A small-molecule ligand and the protein it binds are described below.
Small molecule (SMILES): COc1cc(Br)c(C(=O)N[C@@H](Cc2cccc(Oc3ccccc3)c2)[C@@H](O)CN(CCc2ccc(Cl)cc2Cl)C(=O)CCN2C(=O)c3ccccc3C2=O)cc1OC

Sequence of chain 1.B:
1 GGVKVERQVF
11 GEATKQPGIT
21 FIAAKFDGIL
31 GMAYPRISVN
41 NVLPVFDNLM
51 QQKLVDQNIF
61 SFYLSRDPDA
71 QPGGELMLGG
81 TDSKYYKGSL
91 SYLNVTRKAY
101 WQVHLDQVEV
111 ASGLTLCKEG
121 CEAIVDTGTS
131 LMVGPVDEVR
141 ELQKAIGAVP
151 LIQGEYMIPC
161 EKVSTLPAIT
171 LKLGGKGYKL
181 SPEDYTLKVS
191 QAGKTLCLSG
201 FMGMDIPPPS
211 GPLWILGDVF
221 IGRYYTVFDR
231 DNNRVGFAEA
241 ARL

Sequence of chain 1.A:
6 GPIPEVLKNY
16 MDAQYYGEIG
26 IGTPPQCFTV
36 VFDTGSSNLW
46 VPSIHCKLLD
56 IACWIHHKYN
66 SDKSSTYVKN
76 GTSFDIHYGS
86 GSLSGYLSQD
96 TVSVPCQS

Binding-site contacts:
Ligand atom C20 contacts residue ASP38 of chain 1.A at 3.4 Å.
Ligand atom C47 contacts residue HIS82 of chain 1.A at 3.4 Å.
Ligand atom C40 contacts residue TYR100 of chain 1.B at 3.2 Å (hydrophobic).
Ligand atom O45 contacts residue GLY84 of chain 1.A at 2.8 Å (h-bond).
Ligand atom O31 contacts residue ASP38 of chain 1.A at 2.6 Å (salt-bridge).
Ligand atom O31 contacts residue ASP126 of chain 1.B at 2.7 Å (salt-bridge).
Ligand atom C40 contacts residue SER210 of chain 1.B at 3.6 Å.
Ligand atom C41 contacts residue TYR100 of chain 1.B at 3.3 Å (hydrophobic).
Ligand atom C56 contacts residue ILE37 of chain 1.B at 3.2 Å (hydrophobic).
Ligand atom C32 contacts residue TYR83 of chain 1.A at 3.6 Å (hydrophobic).
Ligand atom C34 contacts residue ASP126 of chain 1.B at 3.4 Å.
Ligand atom C20 contacts residue GLY128 of chain 1.B at 3.5 Å.
Ligand atom C14 contacts residue SER130 of chain 1.B at 3.6 Å.
Ligand atom O11 contacts residue SER130 of chain 1.B at 3.1 Å (h-bond).
Ligand atom BR contacts residue GOL1 of chain 1.F at 3.5 Å.
Ligand atom C52 contacts residue TYR100 of chain 1.B at 3.2 Å (hydrophobic).
Ligand atom C34 contacts residue GLY40 of chain 1.A at 3.2 Å.
Ligand atom C12 contacts residue SER130 of chain 1.B at 3.6 Å.
Ligand atom C18 contacts residue THR20 of chain 1.B at 3.5 Å.
Ligand atom C22 contacts residue ASP126 of chain 1.B at 3.5 Å.
Ligand atom N1 contacts residue THR129 of chain 1.B at 3.3 Å (h-bond).
Ligand atom C16 contacts residue GLY128 of chain 1.B at 3.4 Å.
Ligand atom C28 contacts residue THR20 of chain 1.B at 3.4 Å.
Ligand atom C30 contacts residue ASP126 of chain 1.B at 3.2 Å.
Ligand atom O23 contacts residue PHE26 of chain 1.B at 3.5 Å.
Ligand atom C25 contacts residue SER85 of chain 1.A at 3.6 Å.
Ligand atom N48 contacts residue TYR100 of chain 1.B at 3.6 Å (h-bond).
Ligand atom C2 contacts residue SER85 of chain 1.A at 3.5 Å.
Ligand atom N1 contacts residue GLY128 of chain 1.B at 2.9 Å (h-bond).
Ligand atom O45 contacts residue TYR83 of chain 1.A at 3.1 Å.
Ligand atom C51 contacts residue TYR100 of chain 1.B at 3.5 Å (hydrophobic).
Ligand atom O4 contacts residue SER85 of chain 1.A at 2.6 Å (h-bond).
Ligand atom C14 contacts residue ALA18 of chain 1.A at 3.3 Å (hydrophobic).
Ligand atom O13 contacts residue SER130 of chain 1.B at 3.1 Å (h-bond).
Ligand atom C49 contacts residue TYR100 of chain 1.B at 3.3 Å (hydrophobic).
Ligand atom C18 contacts residue SER85 of chain 1.A at 3.6 Å.
Ligand atom C3 contacts residue THR129 of chain 1.B at 3.6 Å.
Ligand atom C21 contacts residue GLY128 of chain 1.B at 3.6 Å.
Ligand atom C9 contacts residue GLY128 of chain 1.B at 3.3 Å.
Ligand atom C22 contacts residue ASP38 of chain 1.A at 3.5 Å.